Sequence of chain 1.H:
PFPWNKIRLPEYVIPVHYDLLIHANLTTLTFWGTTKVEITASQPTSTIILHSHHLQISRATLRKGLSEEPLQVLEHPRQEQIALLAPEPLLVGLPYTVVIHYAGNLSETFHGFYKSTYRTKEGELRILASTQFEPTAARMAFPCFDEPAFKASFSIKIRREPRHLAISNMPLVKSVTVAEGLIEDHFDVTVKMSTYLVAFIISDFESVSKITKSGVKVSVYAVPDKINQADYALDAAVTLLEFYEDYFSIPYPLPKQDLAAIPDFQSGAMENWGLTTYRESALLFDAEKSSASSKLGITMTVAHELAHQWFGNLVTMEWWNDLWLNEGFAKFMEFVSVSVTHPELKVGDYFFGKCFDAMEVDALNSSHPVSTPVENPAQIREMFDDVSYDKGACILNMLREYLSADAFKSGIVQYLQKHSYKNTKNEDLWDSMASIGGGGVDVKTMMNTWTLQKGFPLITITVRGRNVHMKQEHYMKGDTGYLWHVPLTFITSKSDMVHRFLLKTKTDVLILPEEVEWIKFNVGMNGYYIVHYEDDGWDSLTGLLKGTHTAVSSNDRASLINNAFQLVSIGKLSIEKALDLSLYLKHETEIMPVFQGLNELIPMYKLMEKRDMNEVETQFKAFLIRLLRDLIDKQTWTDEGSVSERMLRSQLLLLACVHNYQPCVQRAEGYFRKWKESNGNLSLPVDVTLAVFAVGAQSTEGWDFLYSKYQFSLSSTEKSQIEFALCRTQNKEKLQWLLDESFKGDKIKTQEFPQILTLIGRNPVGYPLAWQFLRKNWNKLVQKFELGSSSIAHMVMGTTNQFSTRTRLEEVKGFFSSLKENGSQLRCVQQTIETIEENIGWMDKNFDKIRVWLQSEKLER

This small molecule binds to this protein.
Small molecule (SMILES): CC(=O)N[C@H]1[C@H](O[C@H]2[C@H](O)[C@@H](NC(C)=O)CO[C@@H]2CO)O[C@H](CO)[C@@H](O[C@@H]2O[C@H](CO)[C@@H](O)[C@H](O)[C@@H]2O)[C@@H]1O

Binding-site contacts:
Ligand atom C3 contacts residue GLU194 of chain 1.H at 3.6 Å.
Ligand atom C8 contacts residue ARG193 of chain 1.H at 4.2 Å.
Ligand atom C7 contacts residue LEU215 of chain 1.H at 4.3 Å (hydrophobic).
Ligand atom C2 contacts residue GLU194 of chain 1.H at 3.9 Å.
Ligand atom O7 contacts residue ALA53 of chain 1.H at 3.7 Å.
Ligand atom C7 contacts residue ASN54 of chain 1.H at 3.2 Å.
Ligand atom C2 contacts residue ASN54 of chain 1.H at 2.5 Å.
Ligand atom O5 contacts residue ASN54 of chain 1.H at 2.5 Å (h-bond).
Ligand atom C6 contacts residue THR57 of chain 1.H at 4.4 Å.
Ligand atom O7 contacts residue HIS52 of chain 1.H at 2.5 Å (h-bond).
Ligand atom O6 contacts residue THR57 of chain 1.H at 4.4 Å.
Ligand atom N2 contacts residue ASN54 of chain 1.H at 2.8 Å (h-bond).
Ligand atom C4 contacts residue ASN54 of chain 1.H at 4.3 Å.
Ligand atom C7 contacts residue ALA53 of chain 1.H at 4.5 Å (hydrophobic).
Ligand atom O5 contacts residue THR57 of chain 1.H at 4.1 Å.
Ligand atom C1 contacts residue ASN54 of chain 1.H at 1.4 Å.
Ligand atom C3 contacts residue ASN54 of chain 1.H at 3.8 Å.
Ligand atom C8 contacts residue LEU215 of chain 1.H at 3.3 Å (hydrophobic).
Ligand atom O5 contacts residue THR56 of chain 1.H at 4.2 Å.
Ligand atom C8 contacts residue HIS52 of chain 1.H at 3.6 Å.
Ligand atom O6 contacts residue GLY214 of chain 1.H at 4.4 Å.
Ligand atom O3 contacts residue GLU194 of chain 1.H at 4.0 Å.
Ligand atom C7 contacts residue HIS52 of chain 1.H at 3.4 Å.
Ligand atom C8 contacts residue GLU194 of chain 1.H at 3.7 Å.
Ligand atom C1 contacts residue THR56 of chain 1.H at 4.3 Å.
Ligand atom C7 contacts residue GLU194 of chain 1.H at 4.0 Å.
Ligand atom C5 contacts residue THR56 of chain 1.H at 4.1 Å.
Ligand atom N2 contacts residue GLU194 of chain 1.H at 3.3 Å (salt-bridge).
Ligand atom C5 contacts residue ASN54 of chain 1.H at 3.7 Å.
Ligand atom C1 contacts residue GLU194 of chain 1.H at 4.3 Å.
Ligand atom O7 contacts residue ASN54 of chain 1.H at 2.9 Å (h-bond).